A small-molecule ligand and the protein it binds are described below.
Small molecule (SMILES): CC(=O)N[C@@H]1[C@@H](O)[C@H](O)[C@@H](CO)O[C@H]1O

Sequence of chain 1.A:
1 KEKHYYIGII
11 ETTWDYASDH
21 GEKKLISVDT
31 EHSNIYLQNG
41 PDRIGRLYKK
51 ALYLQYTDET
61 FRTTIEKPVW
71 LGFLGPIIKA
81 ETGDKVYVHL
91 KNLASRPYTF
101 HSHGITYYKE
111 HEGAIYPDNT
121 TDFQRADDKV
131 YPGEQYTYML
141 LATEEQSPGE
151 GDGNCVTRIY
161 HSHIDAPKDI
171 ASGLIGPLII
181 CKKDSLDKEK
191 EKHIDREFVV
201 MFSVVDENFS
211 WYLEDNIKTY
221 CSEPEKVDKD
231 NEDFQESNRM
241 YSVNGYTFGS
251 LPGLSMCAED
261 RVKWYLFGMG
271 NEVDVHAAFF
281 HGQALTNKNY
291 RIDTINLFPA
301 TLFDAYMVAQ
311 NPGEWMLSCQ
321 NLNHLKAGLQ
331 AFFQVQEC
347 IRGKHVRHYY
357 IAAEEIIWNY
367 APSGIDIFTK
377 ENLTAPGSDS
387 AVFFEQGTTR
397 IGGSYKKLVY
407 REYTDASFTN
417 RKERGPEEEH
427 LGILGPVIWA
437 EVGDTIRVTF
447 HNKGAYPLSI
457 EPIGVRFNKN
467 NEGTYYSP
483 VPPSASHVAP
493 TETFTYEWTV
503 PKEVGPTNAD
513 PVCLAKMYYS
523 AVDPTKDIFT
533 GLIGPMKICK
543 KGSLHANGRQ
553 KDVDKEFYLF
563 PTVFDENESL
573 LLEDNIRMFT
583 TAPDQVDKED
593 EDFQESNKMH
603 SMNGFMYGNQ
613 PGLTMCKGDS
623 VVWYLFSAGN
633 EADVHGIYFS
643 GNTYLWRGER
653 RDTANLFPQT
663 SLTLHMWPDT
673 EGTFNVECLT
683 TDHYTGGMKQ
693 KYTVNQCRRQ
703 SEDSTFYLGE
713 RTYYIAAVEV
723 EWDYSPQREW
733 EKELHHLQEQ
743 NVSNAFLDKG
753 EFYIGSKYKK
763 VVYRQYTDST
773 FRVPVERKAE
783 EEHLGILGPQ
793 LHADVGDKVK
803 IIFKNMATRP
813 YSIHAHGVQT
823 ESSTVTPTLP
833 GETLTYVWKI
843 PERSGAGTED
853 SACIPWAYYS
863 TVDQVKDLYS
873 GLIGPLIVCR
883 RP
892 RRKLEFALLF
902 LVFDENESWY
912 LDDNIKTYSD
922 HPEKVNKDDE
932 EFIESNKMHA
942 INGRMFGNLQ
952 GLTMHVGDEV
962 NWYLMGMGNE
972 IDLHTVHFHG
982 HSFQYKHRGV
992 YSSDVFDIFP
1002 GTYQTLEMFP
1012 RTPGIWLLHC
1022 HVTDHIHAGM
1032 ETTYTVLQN

Binding-site contacts:
Ligand atom C2 contacts residue ASN743 of chain 1.A at 2.5 Å.
Ligand atom C1 contacts residue ASN743 of chain 1.A at 1.5 Å.
Ligand atom C3 contacts residue ASN743 of chain 1.A at 3.9 Å.
Ligand atom C7 contacts residue ASN743 of chain 1.A at 3.7 Å.
Ligand atom C5 contacts residue ASN743 of chain 1.A at 3.7 Å.
Ligand atom O7 contacts residue ASN743 of chain 1.A at 4.0 Å.
Ligand atom N2 contacts residue ASN743 of chain 1.A at 3.0 Å (h-bond).
Ligand atom C4 contacts residue ASN743 of chain 1.A at 4.3 Å.
Ligand atom O5 contacts residue ASN743 of chain 1.A at 2.4 Å (h-bond).